Sequence of chain 1.A:
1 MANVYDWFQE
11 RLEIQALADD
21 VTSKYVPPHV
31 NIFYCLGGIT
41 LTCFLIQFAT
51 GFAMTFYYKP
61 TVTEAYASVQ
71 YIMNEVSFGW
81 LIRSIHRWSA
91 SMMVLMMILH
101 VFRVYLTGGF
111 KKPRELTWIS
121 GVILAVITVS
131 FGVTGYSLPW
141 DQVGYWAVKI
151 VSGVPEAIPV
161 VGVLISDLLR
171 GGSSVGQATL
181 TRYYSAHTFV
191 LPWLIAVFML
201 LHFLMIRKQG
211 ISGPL

Binding-site contacts:
Ligand atom OAB contacts residue HIS129 of chain 2.D at 3.2 Å (h-bond).
Ligand atom CAJ contacts residue LEU76 of chain 1.B at 3.0 Å (hydrophobic).
Ligand atom CAT contacts residue MYS1 of chain 1.N at 3.9 Å.
Ligand atom OAC contacts residue PHE85 of chain 1.B at 3.0 Å.
Ligand atom OAK contacts residue LEU76 of chain 1.B at 3.8 Å.
Ligand atom OBD contacts residue ALA147 of chain 1.A at 3.5 Å.
Ligand atom CAF contacts residue ILE150 of chain 1.A at 3.8 Å (hydrophobic).
Ligand atom CAA contacts residue PHE85 of chain 1.B at 3.6 Å (hydrophobic).
Ligand atom CAM contacts residue PRO77 of chain 1.B at 3.5 Å (hydrophobic).
Ligand atom OAK contacts residue ALA147 of chain 1.A at 3.5 Å.
Ligand atom CAL contacts residue ALA147 of chain 1.A at 4.0 Å (hydrophobic).
Ligand atom CAQ contacts residue LEU81 of chain 1.B at 3.6 Å (hydrophobic).
Ligand atom CAJ contacts residue PRO77 of chain 1.B at 3.5 Å (hydrophobic).
Ligand atom OAO contacts residue PRO77 of chain 1.B at 3.7 Å.
Ligand atom CAD contacts residue ILE150 of chain 1.A at 3.4 Å (hydrophobic).
Ligand atom CAJ contacts residue ALA147 of chain 1.A at 3.6 Å (hydrophobic).
Ligand atom CAJ contacts residue TYR136 of chain 1.A at 3.2 Å (hydrophobic).
Ligand atom CAL contacts residue PRO77 of chain 1.B at 3.8 Å (hydrophobic).
Ligand atom CAU contacts residue MET101 of chain 1.B at 3.9 Å (hydrophobic).
Ligand atom OAC contacts residue ILE150 of chain 1.A at 4.0 Å.
Ligand atom CAG contacts residue PHE85 of chain 1.B at 3.5 Å (hydrophobic).
Ligand atom CAW contacts residue CLA1 of chain 1.T at 3.9 Å.
Ligand atom CAY contacts residue CLA1 of chain 1.T at 4.0 Å.
Ligand atom CAA contacts residue ILE150 of chain 1.A at 3.4 Å (hydrophobic).
Ligand atom CAG contacts residue ILE150 of chain 1.A at 3.8 Å (hydrophobic).
Ligand atom CAA contacts residue CYS128 of chain 2.D at 3.6 Å (hydrophobic).
Ligand atom CAW contacts residue MYS1 of chain 1.N at 3.8 Å.
Ligand atom OAB contacts residue ILE150 of chain 1.A at 3.5 Å.
Ligand atom CAI contacts residue LEU88 of chain 1.B at 3.7 Å (hydrophobic).
Ligand atom OAC contacts residue HIS129 of chain 2.D at 2.4 Å (h-bond).
Ligand atom OAB contacts residue PHE85 of chain 1.B at 3.3 Å.
Ligand atom CAN contacts residue PRO77 of chain 1.B at 3.6 Å (hydrophobic).
Ligand atom OAK contacts residue PRO77 of chain 1.B at 4.0 Å.
Ligand atom OBD contacts residue PRO77 of chain 1.B at 3.6 Å.
Ligand atom CAE contacts residue ILE150 of chain 1.A at 3.5 Å (hydrophobic).
Ligand atom OAK contacts residue ILE75 of chain 1.B at 3.8 Å.
Ligand atom CAA contacts residue HIS129 of chain 2.D at 3.7 Å.
Ligand atom CAA contacts residue ILE75 of chain 1.B at 3.8 Å (hydrophobic).
Ligand atom CAJ contacts residue VAL143 of chain 1.A at 4.0 Å (hydrophobic).
Ligand atom CAG contacts residue HIS129 of chain 2.D at 3.6 Å.

Sequence of chain 2.D:
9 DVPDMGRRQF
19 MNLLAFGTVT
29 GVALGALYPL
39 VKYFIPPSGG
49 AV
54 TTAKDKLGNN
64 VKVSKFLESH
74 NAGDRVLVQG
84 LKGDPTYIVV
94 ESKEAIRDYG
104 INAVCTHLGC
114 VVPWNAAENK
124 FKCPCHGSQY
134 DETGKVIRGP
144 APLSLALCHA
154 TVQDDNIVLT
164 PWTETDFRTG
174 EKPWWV

A small-molecule ligand and the protein it binds are described below.
Small molecule (SMILES): CCCCCCCCCCCCCc1oc2c(O)c(OC)cc(OC)c2c(=O)c1C

Sequence of chain 1.B:
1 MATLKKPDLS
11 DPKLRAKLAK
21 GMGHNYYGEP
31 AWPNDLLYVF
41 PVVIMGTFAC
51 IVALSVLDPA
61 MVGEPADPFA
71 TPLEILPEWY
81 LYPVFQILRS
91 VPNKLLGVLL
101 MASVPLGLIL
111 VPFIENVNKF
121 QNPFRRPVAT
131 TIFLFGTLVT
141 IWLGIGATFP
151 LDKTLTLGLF